Binding-site contacts:
Ligand atom C2 contacts residue TYR296 of chain 1.A at 4.4 Å (hydrophobic).
Ligand atom N2 contacts residue 2501 of chain 1.G at 4.2 Å.
Ligand atom C7 contacts residue THR472 of chain 1.A at 4.1 Å.
Ligand atom N1 contacts residue 2501 of chain 1.G at 3.5 Å (h-bond).
Ligand atom C9 contacts residue GLN440 of chain 1.A at 3.7 Å.
Ligand atom C1 contacts residue THR471 of chain 1.A at 4.2 Å.
Ligand atom C1 contacts residue LEU441 of chain 1.A at 3.5 Å (hydrophobic).
Ligand atom C2 contacts residue PHE324 of chain 1.A at 3.8 Å (hydrophobic).
Ligand atom C1 contacts residue TYR296 of chain 1.A at 3.4 Å (hydrophobic).
Ligand atom C8 contacts residue THR471 of chain 1.A at 2.8 Å.
Ligand atom O2 contacts residue PRO439 of chain 1.A at 3.4 Å.
Ligand atom C7 contacts residue VAL473 of chain 1.A at 4.1 Å (hydrophobic).
Ligand atom C2 contacts residue LEU441 of chain 1.A at 4.1 Å (hydrophobic).
Ligand atom O2 contacts residue GLN440 of chain 1.A at 2.9 Å (h-bond).
Ligand atom C7 contacts residue THR471 of chain 1.A at 3.3 Å.
Ligand atom O2 contacts residue LYS438 of chain 1.A at 4.1 Å.
Ligand atom C9 contacts residue 2501 of chain 1.G at 3.7 Å.
Ligand atom N1 contacts residue PHE324 of chain 1.A at 4.2 Å.
Ligand atom C9 contacts residue PRO439 of chain 1.A at 3.9 Å (hydrophobic).
Ligand atom C4 contacts residue 2501 of chain 1.G at 4.1 Å.
Ligand atom C3 contacts residue LEU441 of chain 1.A at 3.4 Å (hydrophobic).
Ligand atom C7 contacts residue PHE324 of chain 1.A at 4.3 Å (hydrophobic).
Ligand atom C3 contacts residue TYR296 of chain 1.A at 3.3 Å (hydrophobic).
Ligand atom N2 contacts residue THR471 of chain 1.A at 3.1 Å (h-bond).
Ligand atom C5 contacts residue TYR296 of chain 1.A at 3.3 Å (hydrophobic).
Ligand atom C5 contacts residue THR471 of chain 1.A at 3.9 Å.
Ligand atom C8 contacts residue VAL473 of chain 1.A at 3.7 Å (hydrophobic).
Ligand atom C7 contacts residue TYR296 of chain 1.A at 3.7 Å (hydrophobic).
Ligand atom C6 contacts residue GLN440 of chain 1.A at 3.2 Å.
Ligand atom C8 contacts residue PHE324 of chain 1.A at 3.3 Å (hydrophobic).
Ligand atom C2 contacts residue 2501 of chain 1.G at 4.3 Å.
Ligand atom N2 contacts residue PHE324 of chain 1.A at 3.0 Å.
Ligand atom O1 contacts residue PRO439 of chain 1.A at 4.3 Å.
Ligand atom C4 contacts residue GLN440 of chain 1.A at 4.1 Å.
Ligand atom C6 contacts residue TYR296 of chain 1.A at 4.2 Å (hydrophobic).
Ligand atom C3 contacts residue GLN440 of chain 1.A at 3.2 Å.
Ligand atom O1 contacts residue 2501 of chain 1.G at 2.6 Å (h-bond).
Ligand atom C6 contacts residue LEU441 of chain 1.A at 3.9 Å (hydrophobic).
Ligand atom C5 contacts residue LEU441 of chain 1.A at 3.7 Å (hydrophobic).
Ligand atom C2 contacts residue THR471 of chain 1.A at 3.8 Å.

Sequence of chain 1.A:
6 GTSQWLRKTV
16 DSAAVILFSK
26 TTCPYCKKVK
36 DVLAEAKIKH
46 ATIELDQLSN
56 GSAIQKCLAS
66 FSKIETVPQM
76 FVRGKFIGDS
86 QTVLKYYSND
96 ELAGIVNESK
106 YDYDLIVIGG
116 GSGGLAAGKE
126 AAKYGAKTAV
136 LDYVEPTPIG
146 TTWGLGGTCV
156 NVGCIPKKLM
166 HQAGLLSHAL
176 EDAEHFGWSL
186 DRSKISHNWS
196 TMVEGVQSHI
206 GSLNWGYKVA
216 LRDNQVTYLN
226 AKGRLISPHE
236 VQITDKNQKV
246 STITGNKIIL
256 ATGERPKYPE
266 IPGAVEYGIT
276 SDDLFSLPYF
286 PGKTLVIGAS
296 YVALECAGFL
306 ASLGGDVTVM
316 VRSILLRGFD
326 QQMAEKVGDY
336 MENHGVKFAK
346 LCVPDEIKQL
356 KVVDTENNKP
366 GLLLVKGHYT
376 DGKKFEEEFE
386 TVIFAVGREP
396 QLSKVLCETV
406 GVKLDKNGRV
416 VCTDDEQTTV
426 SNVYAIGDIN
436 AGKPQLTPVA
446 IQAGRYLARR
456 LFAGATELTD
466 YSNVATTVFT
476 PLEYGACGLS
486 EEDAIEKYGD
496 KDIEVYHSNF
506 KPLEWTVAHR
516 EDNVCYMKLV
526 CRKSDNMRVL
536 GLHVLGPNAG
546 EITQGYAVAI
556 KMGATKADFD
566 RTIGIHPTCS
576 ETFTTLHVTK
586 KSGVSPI

This small molecule binds to this protein.
Small molecule (SMILES): O=C(O)c1ccc2cccnc2n1